A protein and the small-molecule ligand that binds it are described below.
Small molecule (SMILES): Cc1c(CN(C)C(=O)CCc2cnc3c(c2)CCC(=O)N3)oc2ccccc12

Binding-site contacts:
Ligand atom C1 contacts residue 0WD1 of chain 1.B at 3.6 Å.
Ligand atom C38 contacts residue PHE204 of chain 1.A at 3.8 Å (hydrophobic).
Ligand atom C9 contacts residue TYR157 of chain 1.A at 3.6 Å (hydrophobic).
Ligand atom O28 contacts residue PHE96 of chain 1.A at 3.8 Å.
Ligand atom C12 contacts residue GLN155 of chain 1.A at 3.6 Å.
Ligand atom C4 contacts residue 0WD1 of chain 1.B at 3.3 Å.
Ligand atom C4 contacts residue TYR147 of chain 1.A at 3.5 Å (hydrophobic).
Ligand atom C4 contacts residue TYR157 of chain 1.A at 3.6 Å (hydrophobic).
Ligand atom C20 contacts residue PHE96 of chain 1.A at 3.7 Å (hydrophobic).
Ligand atom C22 contacts residue LEU102 of chain 1.A at 3.6 Å (hydrophobic).
Ligand atom C26 contacts residue MET99 of chain 1.A at 3.8 Å (hydrophobic).
Ligand atom O10 contacts residue VAL201 of chain 1.A at 3.8 Å.
Ligand atom C23 contacts residue LEU102 of chain 1.A at 3.6 Å (hydrophobic).
Ligand atom O10 contacts residue TYR157 of chain 1.A at 3.9 Å.
Ligand atom C17 contacts residue SER197 of chain 1.A at 3.7 Å.
Ligand atom C24 contacts residue SER197 of chain 1.A at 3.3 Å.
Ligand atom C26 contacts residue SER197 of chain 1.A at 3.7 Å.
Ligand atom O2 contacts residue 0WD1 of chain 1.B at 2.6 Å (h-bond).
Ligand atom N36 contacts residue ALA97 of chain 1.A at 2.8 Å (h-bond).
Ligand atom C13 contacts residue TYR157 of chain 1.A at 3.8 Å (hydrophobic).
Ligand atom N21 contacts residue PHE96 of chain 1.A at 3.5 Å.
Ligand atom N3 contacts residue 0WD1 of chain 1.B at 3.6 Å.
Ligand atom N21 contacts residue ALA97 of chain 1.A at 3.0 Å (h-bond).
Ligand atom N3 contacts residue TYR157 of chain 1.A at 3.8 Å.
Ligand atom C5 contacts residue 0WD1 of chain 1.B at 3.4 Å.
Ligand atom C13 contacts residue ASN156 of chain 1.A at 3.7 Å.
Ligand atom N36 contacts residue PHE96 of chain 1.A at 3.6 Å.
Ligand atom C14 contacts residue TYR157 of chain 1.A at 3.8 Å (hydrophobic).
Ligand atom C22 contacts residue ALA97 of chain 1.A at 3.4 Å (hydrophobic).
Ligand atom C20 contacts residue ALA97 of chain 1.A at 3.6 Å (hydrophobic).
Ligand atom C9 contacts residue VAL201 of chain 1.A at 3.8 Å (hydrophobic).
Ligand atom C12 contacts residue ASN156 of chain 1.A at 3.8 Å.
Ligand atom C12 contacts residue TYR157 of chain 1.A at 3.7 Å (hydrophobic).
Ligand atom C37 contacts residue ALA97 of chain 1.A at 3.8 Å (hydrophobic).
Ligand atom O2 contacts residue TYR157 of chain 1.A at 2.8 Å (h-bond).
Ligand atom C8 contacts residue TYR157 of chain 1.A at 3.7 Å (hydrophobic).
Ligand atom C1 contacts residue TYR157 of chain 1.A at 3.6 Å (hydrophobic).
Ligand atom C24 contacts residue LEU102 of chain 1.A at 3.8 Å (hydrophobic).
Ligand atom C38 contacts residue TYR147 of chain 1.A at 3.5 Å (hydrophobic).
Ligand atom C14 contacts residue VAL201 of chain 1.A at 3.7 Å (hydrophobic).

Sequence of chain 1.A:
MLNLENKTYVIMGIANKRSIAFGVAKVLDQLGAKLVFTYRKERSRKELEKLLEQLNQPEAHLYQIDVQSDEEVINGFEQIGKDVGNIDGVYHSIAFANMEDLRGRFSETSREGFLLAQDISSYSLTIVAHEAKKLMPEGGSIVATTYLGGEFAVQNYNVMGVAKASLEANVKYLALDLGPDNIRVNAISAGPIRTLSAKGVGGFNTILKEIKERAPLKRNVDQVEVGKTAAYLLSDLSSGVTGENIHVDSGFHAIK